The protein below binds the small molecule below.
Small molecule (SMILES): CC(=O)N[C@@H]1[C@@H](O)[C@H](O)[C@@H](CO)O[C@H]1O

Sequence of chain 1.A:
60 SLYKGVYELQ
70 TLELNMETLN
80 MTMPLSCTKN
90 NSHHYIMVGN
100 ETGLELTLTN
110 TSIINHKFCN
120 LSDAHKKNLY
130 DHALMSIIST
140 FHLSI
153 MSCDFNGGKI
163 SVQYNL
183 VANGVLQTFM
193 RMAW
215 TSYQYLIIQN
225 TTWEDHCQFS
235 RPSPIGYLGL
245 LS

Binding-site contacts:
Ligand atom C2 contacts residue ASN89 of chain 1.A at 2.4 Å.
Ligand atom C5 contacts residue HIS92 of chain 1.A at 4.2 Å.
Ligand atom O5 contacts residue LYS88 of chain 1.A at 4.1 Å.
Ligand atom C8 contacts residue SER91 of chain 1.A at 3.7 Å.
Ligand atom O5 contacts residue ASN89 of chain 1.A at 2.4 Å (h-bond).
Ligand atom C5 contacts residue ASN89 of chain 1.A at 3.7 Å.
Ligand atom N2 contacts residue SER91 of chain 1.A at 3.7 Å.
Ligand atom C5 contacts residue LYS88 of chain 1.A at 4.3 Å.
Ligand atom N2 contacts residue ASN89 of chain 1.A at 2.9 Å (h-bond).
Ligand atom C7 contacts residue ASN89 of chain 1.A at 3.8 Å.
Ligand atom C3 contacts residue ASN89 of chain 1.A at 3.8 Å.
Ligand atom C1 contacts residue ASN89 of chain 1.A at 1.4 Å.
Ligand atom O6 contacts residue LYS88 of chain 1.A at 4.0 Å.
Ligand atom C4 contacts residue ASN89 of chain 1.A at 4.2 Å.
Ligand atom C1 contacts residue HIS92 of chain 1.A at 4.2 Å.
Ligand atom O7 contacts residue ASN89 of chain 1.A at 4.2 Å.
Ligand atom C8 contacts residue TYR217 of chain 1.A at 3.5 Å (hydrophobic).
Ligand atom C7 contacts residue SER91 of chain 1.A at 4.2 Å.
Ligand atom C6 contacts residue LYS88 of chain 1.A at 3.3 Å.